Sequence of chain 1.C:
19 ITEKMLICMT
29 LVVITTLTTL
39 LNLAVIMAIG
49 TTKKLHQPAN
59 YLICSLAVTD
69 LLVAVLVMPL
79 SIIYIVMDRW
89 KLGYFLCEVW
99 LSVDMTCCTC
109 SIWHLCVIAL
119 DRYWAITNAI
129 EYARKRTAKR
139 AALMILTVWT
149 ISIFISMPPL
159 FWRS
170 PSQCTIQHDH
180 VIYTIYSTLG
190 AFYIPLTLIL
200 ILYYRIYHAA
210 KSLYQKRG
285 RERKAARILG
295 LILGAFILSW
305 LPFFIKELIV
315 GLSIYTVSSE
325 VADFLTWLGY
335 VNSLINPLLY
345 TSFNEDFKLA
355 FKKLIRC

This protein binds this small molecule.
Small molecule (SMILES): CC(C)CCC[C@@H](C)[C@H]1CC[C@H]2[C@@H]3CC=C4C[C@@H](O)CC[C@]4(C)[C@H]3CC[C@]12C

Binding-site contacts:
Ligand atom O1 contacts residue ALA136 of chain 1.C at 3.6 Å.
Ligand atom C4 contacts residue CLR1 of chain 1.H at 3.6 Å.
Ligand atom C18 contacts residue ILE143 of chain 1.C at 3.5 Å (hydrophobic).
Ligand atom C5 contacts residue CLR1 of chain 1.H at 4.0 Å.
Ligand atom C19 contacts residue ALA140 of chain 1.C at 3.6 Å (hydrophobic).
Ligand atom C25 contacts residue LEU70 of chain 1.C at 4.3 Å (hydrophobic).
Ligand atom C3 contacts residue CLR1 of chain 1.H at 3.6 Å.
Ligand atom C19 contacts residue ILE143 of chain 1.C at 3.8 Å (hydrophobic).
Ligand atom C6 contacts residue CLR1 of chain 1.H at 3.6 Å.
Ligand atom C2 contacts residue CLR1 of chain 1.H at 4.1 Å.
Ligand atom O1 contacts residue CLR1 of chain 1.H at 4.3 Å.
Ligand atom C7 contacts residue CLR1 of chain 1.H at 4.2 Å.
Ligand atom C26 contacts residue LEU70 of chain 1.C at 3.6 Å (hydrophobic).
Ligand atom C26 contacts residue TRP147 of chain 1.C at 4.4 Å (hydrophobic).
Ligand atom C27 contacts residue TRP147 of chain 1.C at 3.9 Å (hydrophobic).
Ligand atom O1 contacts residue TYR59 of chain 1.C at 4.2 Å.
Ligand atom C4 contacts residue TYR59 of chain 1.C at 3.9 Å (hydrophobic).
Ligand atom C25 contacts residue TRP147 of chain 1.C at 3.9 Å (hydrophobic).
Ligand atom C27 contacts residue LEU70 of chain 1.C at 4.2 Å (hydrophobic).